Sequence of chain 17.B:
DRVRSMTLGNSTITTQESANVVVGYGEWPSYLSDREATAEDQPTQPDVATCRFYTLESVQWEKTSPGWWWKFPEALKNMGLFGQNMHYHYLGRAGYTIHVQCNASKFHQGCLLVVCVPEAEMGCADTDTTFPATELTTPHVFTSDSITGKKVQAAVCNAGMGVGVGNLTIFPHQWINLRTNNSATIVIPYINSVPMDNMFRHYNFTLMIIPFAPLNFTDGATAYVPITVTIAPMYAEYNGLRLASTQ

This protein binds this small molecule.
Small molecule (SMILES): Nc1nc2[nH]cnc2c(=O)[nH]1

Binding-site contacts:
Ligand atom N1 contacts residue TRP38 of chain 17.B at 4.1 Å.
Ligand atom O6 contacts residue LYS58 of chain 17.D at 4.2 Å.
Ligand atom N9 contacts residue TRP38 of chain 17.B at 4.4 Å.
Ligand atom N3 contacts residue TRP38 of chain 17.B at 4.3 Å.
Ligand atom C6 contacts residue TRP38 of chain 17.B at 3.9 Å (hydrophobic).
Ligand atom N1 contacts residue LYS58 of chain 17.D at 4.0 Å.
Ligand atom O6 contacts residue TRP38 of chain 17.B at 3.7 Å.
Ligand atom C4 contacts residue TRP38 of chain 17.B at 4.1 Å (hydrophobic).
Ligand atom N7 contacts residue TRP38 of chain 17.B at 3.7 Å.
Ligand atom C2 contacts residue TRP38 of chain 17.B at 4.2 Å (hydrophobic).
Ligand atom C8 contacts residue TRP38 of chain 17.B at 4.1 Å (hydrophobic).
Ligand atom C5 contacts residue TRP38 of chain 17.B at 3.9 Å (hydrophobic).

Sequence of chain 17.D:
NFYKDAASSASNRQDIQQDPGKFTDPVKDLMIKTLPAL